Sequence of chain 1.G:
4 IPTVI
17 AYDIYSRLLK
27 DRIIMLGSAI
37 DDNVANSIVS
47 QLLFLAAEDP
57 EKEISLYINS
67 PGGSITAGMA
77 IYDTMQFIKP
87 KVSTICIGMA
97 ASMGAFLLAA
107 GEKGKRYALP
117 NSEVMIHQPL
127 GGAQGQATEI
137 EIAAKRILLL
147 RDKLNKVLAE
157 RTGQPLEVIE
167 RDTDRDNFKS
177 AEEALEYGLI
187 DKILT

Binding-site contacts:
Ligand atom O2P contacts residue SER98 of chain 1.G at 2.6 Å (h-bond).
Ligand atom C2' contacts residue SER98 of chain 1.G at 3.4 Å.
Ligand atom C1' contacts residue SER98 of chain 1.G at 3.5 Å.
Ligand atom C2 contacts residue MET99 of chain 1.G at 3.7 Å (hydrophobic).
Ligand atom C3' contacts residue ILE71 of chain 1.G at 4.3 Å (hydrophobic).
Ligand atom C1' contacts residue LEU126 of chain 1.G at 3.9 Å (hydrophobic).
Ligand atom C3' contacts residue LEU126 of chain 1.G at 4.0 Å (hydrophobic).
Ligand atom C2' contacts residue HIS123 of chain 1.G at 3.9 Å.
Ligand atom C1 contacts residue LEU150 of chain 1.G at 4.2 Å (hydrophobic).
Ligand atom C3 contacts residue LEU150 of chain 1.G at 3.6 Å (hydrophobic).
Ligand atom P contacts residue MET99 of chain 1.G at 3.2 Å.
Ligand atom C1 contacts residue HIS123 of chain 1.G at 3.4 Å.
Ligand atom C2 contacts residue GLN124 of chain 1.G at 4.1 Å.
Ligand atom O3P contacts residue SER98 of chain 1.G at 2.5 Å (h-bond).
Ligand atom C3 contacts residue MET99 of chain 1.G at 3.1 Å (hydrophobic).
Ligand atom C2' contacts residue LEU126 of chain 1.G at 4.1 Å (hydrophobic).
Ligand atom C2' contacts residue GLY69 of chain 1.G at 3.9 Å.
Ligand atom C2 contacts residue ILE71 of chain 1.G at 3.6 Å (hydrophobic).
Ligand atom O1P contacts residue SER98 of chain 1.G at 2.6 Å (h-bond).
Ligand atom C3 contacts residue HIS123 of chain 1.G at 3.3 Å.
Ligand atom O2P contacts residue GLY69 of chain 1.G at 4.3 Å.
Ligand atom O3P contacts residue MET99 of chain 1.G at 2.8 Å (h-bond).
Ligand atom P contacts residue SER98 of chain 1.G at 1.6 Å.
Ligand atom C1' contacts residue HIS123 of chain 1.G at 3.7 Å.
Ligand atom P contacts residue HIS123 of chain 1.G at 3.3 Å.
Ligand atom C2 contacts residue PRO125 of chain 1.G at 3.3 Å (hydrophobic).
Ligand atom C1 contacts residue MET99 of chain 1.G at 3.4 Å (hydrophobic).
Ligand atom O3P contacts residue GLY68 of chain 1.G at 4.0 Å.
Ligand atom C2 contacts residue HIS123 of chain 1.G at 4.2 Å.
Ligand atom P contacts residue GLY69 of chain 1.G at 4.0 Å.
Ligand atom O1P contacts residue MET99 of chain 1.G at 3.0 Å.
Ligand atom O2P contacts residue HIS123 of chain 1.G at 3.0 Å (h-bond).
Ligand atom C3' contacts residue GLY69 of chain 1.G at 3.5 Å.
Ligand atom C3 contacts residue SER98 of chain 1.G at 4.4 Å.
Ligand atom C1' contacts residue GLY69 of chain 1.G at 4.1 Å.
Ligand atom O3P contacts residue GLY69 of chain 1.G at 2.9 Å (h-bond).
Ligand atom C1 contacts residue SER98 of chain 1.G at 3.4 Å.
Ligand atom O1P contacts residue HIS123 of chain 1.G at 3.9 Å.
Ligand atom C2 contacts residue LEU150 of chain 1.G at 3.6 Å (hydrophobic).
Ligand atom C2 contacts residue SER98 of chain 1.G at 4.3 Å.

A protein and the small-molecule ligand that binds it are described below.
Small molecule (SMILES): CC(C)O[PH](=O)OC(C)C